Sequence of chain 2.A:
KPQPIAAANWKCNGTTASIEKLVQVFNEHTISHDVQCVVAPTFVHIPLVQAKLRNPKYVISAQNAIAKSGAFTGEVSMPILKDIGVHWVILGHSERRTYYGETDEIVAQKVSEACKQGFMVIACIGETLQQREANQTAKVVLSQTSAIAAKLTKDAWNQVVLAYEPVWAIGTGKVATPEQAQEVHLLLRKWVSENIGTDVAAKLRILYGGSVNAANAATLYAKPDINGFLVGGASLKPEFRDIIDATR

The small molecule below binds the protein below.
Small molecule (SMILES): O=C(O)COP(=O)(O)O

Binding-site contacts:
Ligand atom P contacts residue GLY174 of chain 2.A at 3.8 Å.
Ligand atom C2 contacts residue GLU168 of chain 2.A at 3.6 Å.
Ligand atom C2 contacts residue GLY235 of chain 2.A at 3.6 Å.
Ligand atom P contacts residue LYS14 of chain 2.A at 3.9 Å.
Ligand atom C1 contacts residue ILE173 of chain 2.A at 3.3 Å (hydrophobic).
Ligand atom O3P contacts residue VAL234 of chain 2.A at 3.8 Å.
Ligand atom O2P contacts residue GLY236 of chain 2.A at 2.9 Å (h-bond).
Ligand atom O4P contacts residue SER214 of chain 2.A at 2.7 Å (h-bond).
Ligand atom O1 contacts residue LYS14 of chain 2.A at 1.9 Å.
Ligand atom O3P contacts residue GLY235 of chain 2.A at 2.8 Å (h-bond).
Ligand atom O2 contacts residue ASN12 of chain 2.A at 3.1 Å.
Ligand atom P contacts residue GLY235 of chain 2.A at 3.6 Å.
Ligand atom O4P contacts residue ALA172 of chain 2.A at 3.6 Å (h-bond).
Ligand atom O2P contacts residue GLY174 of chain 2.A at 3.8 Å.
Ligand atom O3P contacts residue SER214 of chain 2.A at 3.6 Å (h-bond).
Ligand atom C1 contacts residue LYS14 of chain 2.A at 2.9 Å.
Ligand atom O2 contacts residue LEU233 of chain 2.A at 2.7 Å.
Ligand atom C2 contacts residue LYS14 of chain 2.A at 3.3 Å.
Ligand atom C1 contacts residue ASN12 of chain 2.A at 3.5 Å.
Ligand atom P contacts residue SER214 of chain 2.A at 3.7 Å.
Ligand atom O4P contacts residue ILE173 of chain 2.A at 2.6 Å.
Ligand atom C1 contacts residue GLU168 of chain 2.A at 3.2 Å.
Ligand atom C1 contacts residue LEU233 of chain 2.A at 3.8 Å (hydrophobic).
Ligand atom O2P contacts residue GLY235 of chain 2.A at 3.6 Å.
Ligand atom C2 contacts residue ILE173 of chain 2.A at 3.2 Å (hydrophobic).
Ligand atom O4P contacts residue GLY213 of chain 2.A at 3.5 Å.
Ligand atom P contacts residue GLY236 of chain 2.A at 3.8 Å.
Ligand atom O1 contacts residue ILE173 of chain 2.A at 2.6 Å.
Ligand atom O3P contacts residue GLY236 of chain 2.A at 3.6 Å.
Ligand atom O2 contacts residue GLU168 of chain 2.A at 2.5 Å (salt-bridge).
Ligand atom O2 contacts residue HIS96 of chain 2.A at 2.4 Å.
Ligand atom O1P contacts residue GLY235 of chain 2.A at 3.4 Å.
Ligand atom P contacts residue ILE173 of chain 2.A at 3.9 Å.
Ligand atom O4P contacts residue GLY174 of chain 2.A at 2.7 Å (h-bond).
Ligand atom O1P contacts residue ILE173 of chain 2.A at 3.0 Å.
Ligand atom O2P contacts residue LYS14 of chain 2.A at 3.8 Å.
Ligand atom O1P contacts residue LYS14 of chain 2.A at 2.6 Å.
Ligand atom O1 contacts residue HIS96 of chain 2.A at 2.0 Å.
Ligand atom O1 contacts residue ASN12 of chain 2.A at 3.5 Å.
Ligand atom C1 contacts residue HIS96 of chain 2.A at 2.5 Å.